Sequence of chain 1.A:
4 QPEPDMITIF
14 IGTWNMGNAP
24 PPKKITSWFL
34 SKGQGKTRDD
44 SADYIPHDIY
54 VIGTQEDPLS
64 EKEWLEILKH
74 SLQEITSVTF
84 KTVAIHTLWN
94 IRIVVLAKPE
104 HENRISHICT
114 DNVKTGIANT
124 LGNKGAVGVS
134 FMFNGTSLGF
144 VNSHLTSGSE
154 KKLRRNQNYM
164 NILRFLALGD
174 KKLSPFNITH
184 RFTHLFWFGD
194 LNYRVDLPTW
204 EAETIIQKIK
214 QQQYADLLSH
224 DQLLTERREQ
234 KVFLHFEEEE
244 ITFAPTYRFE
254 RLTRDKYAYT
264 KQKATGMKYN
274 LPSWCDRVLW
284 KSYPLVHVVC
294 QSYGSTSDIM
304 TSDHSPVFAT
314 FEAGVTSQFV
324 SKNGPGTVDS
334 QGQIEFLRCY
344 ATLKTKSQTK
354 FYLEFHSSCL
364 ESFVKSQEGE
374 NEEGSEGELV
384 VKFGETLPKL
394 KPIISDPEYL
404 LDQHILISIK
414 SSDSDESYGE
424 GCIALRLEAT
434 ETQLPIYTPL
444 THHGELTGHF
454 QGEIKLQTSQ

The protein below binds the small molecule below.
Small molecule (SMILES): CC[C@H](CO)NC(=O)Nc1ccc(Cl)cc1

Binding-site contacts:
Ligand atom CL1 contacts residue LEU227 of chain 1.A at 3.3 Å.
Ligand atom C10 contacts residue ARG231 of chain 1.A at 3.7 Å.
Ligand atom CL1 contacts residue ARG231 of chain 1.A at 3.5 Å.
Ligand atom C8 contacts residue ARG231 of chain 1.A at 4.5 Å.
Ligand atom C1 contacts residue GLU240 of chain 1.A at 4.2 Å.
Ligand atom CL1 contacts residue ARG230 of chain 1.A at 3.7 Å.
Ligand atom C11 contacts residue ARG231 of chain 1.A at 4.0 Å.
Ligand atom C9 contacts residue ARG230 of chain 1.A at 4.5 Å.
Ligand atom C8 contacts residue ARG230 of chain 1.A at 3.9 Å.
Ligand atom C9 contacts residue ARG231 of chain 1.A at 4.1 Å.